Binding-site contacts:
Ligand atom C contacts residue ASN38 of chain 1.D at 3.5 Å.
Ligand atom CG contacts residue TYR100 of chain 1.D at 3.5 Å (hydrophobic).
Ligand atom O contacts residue ALA32 of chain 1.C at 3.7 Å.
Ligand atom NH1 contacts residue TRP33 of chain 1.C at 3.6 Å.
Ligand atom O contacts residue TYR53 of chain 1.D at 3.3 Å.
Ligand atom O contacts residue THR102 of chain 1.C at 2.7 Å (h-bond).
Ligand atom O contacts residue SER95 of chain 1.D at 2.6 Å (h-bond).
Ligand atom CA contacts residue ASP31 of chain 1.C at 3.2 Å.
Ligand atom C contacts residue TRP33 of chain 1.C at 3.7 Å (hydrophobic).
Ligand atom CA contacts residue ASN38 of chain 1.D at 3.4 Å.
Ligand atom CB contacts residue ASP104 of chain 1.C at 3.6 Å.
Ligand atom N contacts residue ASP104 of chain 1.C at 2.9 Å (salt-bridge).
Ligand atom CG2 contacts residue ASP104 of chain 1.C at 3.3 Å.
Ligand atom CZ contacts residue TRP33 of chain 1.C at 3.6 Å (hydrophobic).
Ligand atom O contacts residue LEU101 of chain 1.C at 3.3 Å.
Ligand atom N contacts residue ASP104 of chain 1.C at 2.8 Å (salt-bridge).
Ligand atom CA contacts residue ASP104 of chain 1.C at 3.4 Å.
Ligand atom O contacts residue TRP33 of chain 1.C at 2.9 Å (h-bond).
Ligand atom CG contacts residue ASP104 of chain 1.C at 3.7 Å.
Ligand atom NE contacts residue TRP33 of chain 1.C at 3.8 Å.
Ligand atom CA contacts residue ASP104 of chain 1.C at 3.7 Å.
Ligand atom C contacts residue THR102 of chain 1.C at 3.8 Å.
Ligand atom OD1 contacts residue TYR32 of chain 1.D at 3.2 Å.
Ligand atom CB contacts residue SER95 of chain 1.D at 3.3 Å.
Ligand atom O contacts residue ASN38 of chain 1.D at 2.8 Å (h-bond).
Ligand atom NH2 contacts residue TRP33 of chain 1.C at 3.8 Å.
Ligand atom CA contacts residue LEU101 of chain 1.C at 3.4 Å (hydrophobic).
Ligand atom CA contacts residue SER95 of chain 1.D at 3.5 Å.
Ligand atom C contacts residue ASP104 of chain 1.C at 3.8 Å.
Ligand atom OG1 contacts residue ASP104 of chain 1.C at 2.6 Å (salt-bridge).
Ligand atom CA contacts residue THR102 of chain 1.C at 3.5 Å.
Ligand atom C contacts residue ASP104 of chain 1.C at 3.5 Å.
Ligand atom O contacts residue LEU101 of chain 1.C at 3.4 Å.
Ligand atom CG contacts residue TRP33 of chain 1.C at 3.5 Å (hydrophobic).
Ligand atom CG2 contacts residue PHE50 of chain 1.D at 3.5 Å (hydrophobic).
Ligand atom OG1 contacts residue PHE103 of chain 1.C at 2.9 Å (h-bond).
Ligand atom CB contacts residue ASP104 of chain 1.C at 3.4 Å.
Ligand atom OG1 contacts residue LEU101 of chain 1.C at 3.5 Å (h-bond).
Ligand atom CA contacts residue ASP104 of chain 1.C at 3.7 Å.
Ligand atom CB contacts residue ASN38 of chain 1.D at 3.4 Å.

Sequence of chain 1.D:
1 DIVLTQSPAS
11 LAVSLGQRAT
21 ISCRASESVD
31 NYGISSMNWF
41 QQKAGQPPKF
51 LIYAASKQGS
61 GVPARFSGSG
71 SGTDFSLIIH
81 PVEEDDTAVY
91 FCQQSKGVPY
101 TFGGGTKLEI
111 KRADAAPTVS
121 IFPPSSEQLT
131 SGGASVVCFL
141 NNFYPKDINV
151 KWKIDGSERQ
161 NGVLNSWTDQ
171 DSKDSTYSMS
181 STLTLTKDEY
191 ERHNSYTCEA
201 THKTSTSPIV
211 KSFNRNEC

Sequence of chain 1.C:
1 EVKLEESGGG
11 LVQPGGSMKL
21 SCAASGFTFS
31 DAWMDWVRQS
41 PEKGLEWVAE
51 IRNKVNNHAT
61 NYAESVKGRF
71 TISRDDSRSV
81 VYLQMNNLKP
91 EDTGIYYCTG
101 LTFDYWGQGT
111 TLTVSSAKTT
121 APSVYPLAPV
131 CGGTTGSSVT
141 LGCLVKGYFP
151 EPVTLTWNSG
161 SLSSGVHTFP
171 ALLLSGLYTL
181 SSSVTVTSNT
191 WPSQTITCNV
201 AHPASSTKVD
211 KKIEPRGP

A small-molecule ligand and the protein it binds are described below.
Small molecule (SMILES): CC[C@H](C)[C@H](NC(=O)[C@@H]1CCCN1C(=O)CNC(=O)[C@@H](NC(=O)[C@H](CC(C)C)NC(=O)CNC(=O)[C@H](CCCN=C(N)N)NC(=O)CNC(=O)CNC(=O)[C@@H]1C[C@@H](O)CN1C(=O)[C@@H]1CCCN1C(=O)CNC(=O)[C@@H]1C[C@@H](O)CN1C(=O)[C@@H]1CCCN1)[C@@H](C)O)C(=O)NCC=O